This protein binds this small molecule.
Small molecule (SMILES): CC(=O)N[C@H]1[C@H](O[C@H]2[C@H](O)[C@@H](NC(C)=O)CO[C@@H]2CO)O[C@H](CO)[C@@H](O)[C@@H]1O

Sequence of chain 1.B:
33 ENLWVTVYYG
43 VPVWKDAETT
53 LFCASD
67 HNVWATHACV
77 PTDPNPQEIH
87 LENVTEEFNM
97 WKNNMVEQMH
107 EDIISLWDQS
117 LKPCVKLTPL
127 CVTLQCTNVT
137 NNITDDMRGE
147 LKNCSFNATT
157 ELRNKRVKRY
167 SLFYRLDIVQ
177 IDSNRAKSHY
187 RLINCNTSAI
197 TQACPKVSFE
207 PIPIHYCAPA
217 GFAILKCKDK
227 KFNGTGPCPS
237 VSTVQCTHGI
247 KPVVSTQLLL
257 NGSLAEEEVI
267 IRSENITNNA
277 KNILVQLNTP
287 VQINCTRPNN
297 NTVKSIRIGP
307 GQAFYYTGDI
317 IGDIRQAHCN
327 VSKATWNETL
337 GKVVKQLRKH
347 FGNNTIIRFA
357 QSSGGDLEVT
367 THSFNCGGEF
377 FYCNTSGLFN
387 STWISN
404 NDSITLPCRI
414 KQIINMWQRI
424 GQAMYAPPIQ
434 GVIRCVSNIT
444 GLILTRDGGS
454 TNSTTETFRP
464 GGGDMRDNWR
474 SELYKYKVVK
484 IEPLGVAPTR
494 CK

Binding-site contacts:
Ligand atom O7 contacts residue ASN192 of chain 1.A at 3.5 Å.
Ligand atom C8 contacts residue GLU157 of chain 1.B at 4.2 Å.
Ligand atom C7 contacts residue ARG187 of chain 1.A at 3.6 Å.
Ligand atom O3 contacts residue ARG187 of chain 1.A at 3.0 Å (salt-bridge).
Ligand atom C8 contacts residue ARG187 of chain 1.A at 3.7 Å.
Ligand atom C5 contacts residue ASN192 of chain 1.A at 3.9 Å.
Ligand atom N2 contacts residue ASN192 of chain 1.A at 3.0 Å.
Ligand atom C3 contacts residue ASN192 of chain 1.A at 4.0 Å.
Ligand atom O5 contacts residue ASN192 of chain 1.A at 2.5 Å (h-bond).
Ligand atom C3 contacts residue ARG187 of chain 1.A at 4.3 Å.
Ligand atom N2 contacts residue ARG187 of chain 1.A at 4.4 Å.
Ligand atom C2 contacts residue ASN192 of chain 1.A at 2.6 Å.
Ligand atom C4 contacts residue ASN192 of chain 1.A at 4.4 Å.
Ligand atom C1 contacts residue ASN192 of chain 1.A at 1.5 Å.
Ligand atom O7 contacts residue ARG187 of chain 1.A at 2.9 Å (salt-bridge).
Ligand atom C7 contacts residue ASN192 of chain 1.A at 3.5 Å.
Ligand atom C8 contacts residue ASN192 of chain 1.A at 4.1 Å.

Sequence of chain 1.A:
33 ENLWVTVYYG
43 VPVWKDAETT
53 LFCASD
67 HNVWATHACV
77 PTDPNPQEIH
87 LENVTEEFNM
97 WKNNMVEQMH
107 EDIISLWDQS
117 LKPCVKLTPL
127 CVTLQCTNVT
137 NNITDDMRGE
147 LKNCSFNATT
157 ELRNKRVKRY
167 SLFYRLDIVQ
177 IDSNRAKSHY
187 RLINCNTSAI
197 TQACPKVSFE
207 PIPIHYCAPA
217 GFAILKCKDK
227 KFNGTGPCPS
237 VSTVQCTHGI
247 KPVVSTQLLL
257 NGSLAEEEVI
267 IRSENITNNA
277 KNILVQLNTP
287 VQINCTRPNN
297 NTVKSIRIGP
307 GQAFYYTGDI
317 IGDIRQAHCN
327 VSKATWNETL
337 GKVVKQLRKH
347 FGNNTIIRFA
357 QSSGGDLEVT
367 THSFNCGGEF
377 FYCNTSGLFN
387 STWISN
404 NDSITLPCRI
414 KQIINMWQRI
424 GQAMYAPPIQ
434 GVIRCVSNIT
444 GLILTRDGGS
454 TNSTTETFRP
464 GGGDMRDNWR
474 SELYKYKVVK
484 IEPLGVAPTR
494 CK